The small molecule below binds the protein below.
Small molecule (SMILES): CC(=O)N[C@@H]1[C@@H](O)[C@H](O)[C@@H](CO)O[C@H]1O

Binding-site contacts:
Ligand atom C5 contacts residue TYR568 of chain 1.A at 4.2 Å (hydrophobic).
Ligand atom C1 contacts residue TYR568 of chain 1.A at 3.7 Å (hydrophobic).
Ligand atom C5 contacts residue ASN607 of chain 1.A at 3.7 Å.
Ligand atom N2 contacts residue HIS608 of chain 1.A at 3.9 Å.
Ligand atom C4 contacts residue ASN607 of chain 1.A at 4.4 Å.
Ligand atom O5 contacts residue ASN607 of chain 1.A at 2.4 Å (h-bond).
Ligand atom C7 contacts residue ASN607 of chain 1.A at 4.1 Å.
Ligand atom C3 contacts residue ASN607 of chain 1.A at 4.0 Å.
Ligand atom C2 contacts residue ASN607 of chain 1.A at 2.7 Å.
Ligand atom O5 contacts residue TYR568 of chain 1.A at 4.3 Å.
Ligand atom C7 contacts residue HIS608 of chain 1.A at 4.2 Å.
Ligand atom C8 contacts residue HIS608 of chain 1.A at 3.4 Å.
Ligand atom N2 contacts residue ASN607 of chain 1.A at 3.1 Å (h-bond).
Ligand atom C8 contacts residue ASN607 of chain 1.A at 4.4 Å.
Ligand atom N2 contacts residue TYR568 of chain 1.A at 4.4 Å.
Ligand atom C1 contacts residue ASN607 of chain 1.A at 1.5 Å.

Sequence of chain 1.A:
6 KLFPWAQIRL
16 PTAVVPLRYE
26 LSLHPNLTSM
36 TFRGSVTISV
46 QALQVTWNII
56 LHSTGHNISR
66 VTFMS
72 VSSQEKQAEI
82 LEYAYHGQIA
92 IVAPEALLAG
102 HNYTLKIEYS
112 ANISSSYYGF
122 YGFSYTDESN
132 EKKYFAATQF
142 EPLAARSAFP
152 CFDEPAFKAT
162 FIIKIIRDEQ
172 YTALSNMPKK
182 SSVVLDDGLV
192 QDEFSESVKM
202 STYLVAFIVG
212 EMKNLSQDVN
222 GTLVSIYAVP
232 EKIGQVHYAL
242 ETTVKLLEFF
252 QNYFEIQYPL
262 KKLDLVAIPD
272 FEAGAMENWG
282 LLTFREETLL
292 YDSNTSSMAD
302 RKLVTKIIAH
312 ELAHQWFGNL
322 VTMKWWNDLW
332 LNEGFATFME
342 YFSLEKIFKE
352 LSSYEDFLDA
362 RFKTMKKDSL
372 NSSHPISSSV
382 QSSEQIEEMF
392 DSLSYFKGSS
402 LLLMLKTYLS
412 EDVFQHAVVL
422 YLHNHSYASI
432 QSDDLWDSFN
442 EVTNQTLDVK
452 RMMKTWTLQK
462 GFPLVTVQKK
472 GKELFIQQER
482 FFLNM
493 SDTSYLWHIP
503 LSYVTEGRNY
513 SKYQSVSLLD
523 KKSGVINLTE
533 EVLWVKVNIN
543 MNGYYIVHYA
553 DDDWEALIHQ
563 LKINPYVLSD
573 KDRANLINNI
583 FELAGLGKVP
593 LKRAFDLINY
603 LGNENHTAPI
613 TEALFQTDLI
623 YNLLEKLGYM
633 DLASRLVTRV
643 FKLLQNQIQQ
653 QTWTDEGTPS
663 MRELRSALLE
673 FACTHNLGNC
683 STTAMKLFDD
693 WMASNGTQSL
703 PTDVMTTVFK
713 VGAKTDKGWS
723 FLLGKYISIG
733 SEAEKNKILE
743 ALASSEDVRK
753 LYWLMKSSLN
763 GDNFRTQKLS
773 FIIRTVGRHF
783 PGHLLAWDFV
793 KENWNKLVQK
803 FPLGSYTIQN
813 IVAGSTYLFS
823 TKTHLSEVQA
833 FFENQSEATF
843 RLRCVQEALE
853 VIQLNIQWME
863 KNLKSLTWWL